Sequence of chain 1.B:
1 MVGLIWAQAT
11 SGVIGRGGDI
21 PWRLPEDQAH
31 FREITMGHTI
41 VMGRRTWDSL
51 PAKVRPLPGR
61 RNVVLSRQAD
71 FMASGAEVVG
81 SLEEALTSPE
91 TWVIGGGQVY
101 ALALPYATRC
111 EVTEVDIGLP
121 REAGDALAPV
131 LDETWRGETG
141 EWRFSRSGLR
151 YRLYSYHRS

This small molecule binds to this protein.
Small molecule (SMILES): Nc1nc(=O)c2c(CCc3ccc(C(=O)N[C@@H](CCC(=O)O)C(=O)O)cc3)c[nH]c2[nH]1

Binding-site contacts:
Ligand atom N18 contacts residue PHE31 of chain 1.B at 3.5 Å.
Ligand atom O30 contacts residue PHE31 of chain 1.B at 3.5 Å.
Ligand atom O21 contacts residue VAL54 of chain 1.B at 3.7 Å.
Ligand atom N19 contacts residue TRP6 of chain 1.B at 3.6 Å.
Ligand atom C6 contacts residue PHE31 of chain 1.B at 3.7 Å (hydrophobic).
Ligand atom N11 contacts residue TYR100 of chain 1.B at 3.4 Å (h-bond).
Ligand atom C17 contacts residue ALA7 of chain 1.B at 3.6 Å (hydrophobic).
Ligand atom C2 contacts residue LEU50 of chain 1.B at 3.5 Å (hydrophobic).
Ligand atom O30 contacts residue ARG32 of chain 1.B at 3.4 Å.
Ligand atom N18 contacts residue TRP6 of chain 1.B at 3.3 Å.
Ligand atom O15 contacts residue GLN28 of chain 1.B at 2.8 Å (h-bond).
Ligand atom O28 contacts residue ALA29 of chain 1.B at 3.5 Å (h-bond).
Ligand atom O31 contacts residue ARG32 of chain 1.B at 3.3 Å.
Ligand atom O31 contacts residue ARG60 of chain 1.B at 2.9 Å (salt-bridge).
Ligand atom O27 contacts residue GLN28 of chain 1.B at 3.6 Å.
Ligand atom O30 contacts residue ARG60 of chain 1.B at 2.8 Å (salt-bridge).
Ligand atom N11 contacts residue ILE5 of chain 1.B at 3.1 Å (h-bond).
Ligand atom C4 contacts residue GLN28 of chain 1.B at 3.6 Å.
Ligand atom C12 contacts residue PHE31 of chain 1.B at 3.5 Å (hydrophobic).
Ligand atom C29 contacts residue ARG60 of chain 1.B at 3.5 Å.
Ligand atom N11 contacts residue NDP1 of chain 1.H at 3.6 Å.
Ligand atom C12 contacts residue NDP1 of chain 1.H at 3.4 Å.
Ligand atom O28 contacts residue GLN28 of chain 1.B at 3.6 Å.
Ligand atom O15 contacts residue ASP27 of chain 1.B at 3.6 Å.
Ligand atom C12 contacts residue ILE5 of chain 1.B at 3.6 Å (hydrophobic).
Ligand atom C10 contacts residue NDP1 of chain 1.H at 3.0 Å.
Ligand atom C10 contacts residue ILE94 of chain 1.B at 3.0 Å (hydrophobic).
Ligand atom C17 contacts residue ASP27 of chain 1.B at 3.5 Å.
Ligand atom C5 contacts residue PHE31 of chain 1.B at 3.5 Å (hydrophobic).
Ligand atom C14 contacts residue ASP27 of chain 1.B at 3.6 Å.
Ligand atom C14 contacts residue GLN28 of chain 1.B at 3.6 Å.
Ligand atom C9 contacts residue NDP1 of chain 1.H at 3.4 Å.
Ligand atom N18 contacts residue ILE5 of chain 1.B at 3.5 Å (h-bond).
Ligand atom N11 contacts residue PHE31 of chain 1.B at 3.5 Å.
Ligand atom C17 contacts residue TRP6 of chain 1.B at 3.7 Å (hydrophobic).
Ligand atom C26 contacts residue GLN28 of chain 1.B at 3.7 Å.
Ligand atom N11 contacts residue ILE94 of chain 1.B at 3.4 Å (h-bond).
Ligand atom N16 contacts residue ASP27 of chain 1.B at 2.7 Å (salt-bridge).
Ligand atom N19 contacts residue ASP27 of chain 1.B at 2.7 Å (salt-bridge).
Ligand atom C13 contacts residue NDP1 of chain 1.H at 3.4 Å.